Sequence of chain 1.B:
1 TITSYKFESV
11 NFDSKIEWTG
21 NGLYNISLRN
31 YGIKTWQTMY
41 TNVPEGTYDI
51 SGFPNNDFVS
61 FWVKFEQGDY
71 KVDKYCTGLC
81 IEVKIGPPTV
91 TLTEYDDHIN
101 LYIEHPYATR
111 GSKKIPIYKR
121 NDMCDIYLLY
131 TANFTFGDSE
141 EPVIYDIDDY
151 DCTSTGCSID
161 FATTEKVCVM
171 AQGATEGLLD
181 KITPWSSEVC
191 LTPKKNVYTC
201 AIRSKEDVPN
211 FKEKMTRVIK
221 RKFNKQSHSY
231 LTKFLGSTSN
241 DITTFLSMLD

Binding-site contacts:
Ligand atom C5 contacts residue ASN133 of chain 1.B at 3.7 Å.
Ligand atom O7 contacts residue MET170 of chain 1.B at 3.6 Å.
Ligand atom C7 contacts residue MET170 of chain 1.B at 4.0 Å (hydrophobic).
Ligand atom C4 contacts residue ASN133 of chain 1.B at 4.2 Å.
Ligand atom O5 contacts residue ASN133 of chain 1.B at 2.4 Å (h-bond).
Ligand atom O5 contacts residue PRO142 of chain 1.B at 4.4 Å.
Ligand atom C6 contacts residue ILE144 of chain 1.B at 4.0 Å (hydrophobic).
Ligand atom C5 contacts residue ILE144 of chain 1.B at 3.9 Å (hydrophobic).
Ligand atom N2 contacts residue MET170 of chain 1.B at 4.4 Å.
Ligand atom C7 contacts residue ASN133 of chain 1.B at 4.1 Å.
Ligand atom N2 contacts residue ASN133 of chain 1.B at 2.9 Å (h-bond).
Ligand atom C1 contacts residue ASN133 of chain 1.B at 1.4 Å.
Ligand atom C2 contacts residue ASN133 of chain 1.B at 2.4 Å.
Ligand atom O5 contacts residue ILE144 of chain 1.B at 3.1 Å.
Ligand atom C7 contacts residue TRP185 of chain 1.B at 4.5 Å (hydrophobic).
Ligand atom N2 contacts residue TRP185 of chain 1.B at 4.0 Å.
Ligand atom C1 contacts residue ILE144 of chain 1.B at 3.5 Å (hydrophobic).
Ligand atom C3 contacts residue ASN133 of chain 1.B at 3.8 Å.
Ligand atom C8 contacts residue TRP185 of chain 1.B at 3.9 Å (hydrophobic).

This small molecule binds to this protein.
Small molecule (SMILES): CC(=O)N[C@@H]1[C@@H](O)[C@H](O)[C@@H](CO)O[C@H]1O